Sequence of chain 1.E:
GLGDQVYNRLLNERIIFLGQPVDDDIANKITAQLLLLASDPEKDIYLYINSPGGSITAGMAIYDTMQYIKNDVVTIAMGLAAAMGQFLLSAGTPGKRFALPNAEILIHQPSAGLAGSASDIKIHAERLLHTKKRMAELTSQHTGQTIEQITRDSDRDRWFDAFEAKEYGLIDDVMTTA

Binding-site contacts:
Ligand atom C contacts residue TYR89 of chain 1.E at 3.3 Å (hydrophobic).
Ligand atom CD contacts residue ILE36 of chain 1.F at 4.0 Å (hydrophobic).
Ligand atom CD2 contacts residue TYR69 of chain 1.F at 3.9 Å (hydrophobic).
Ligand atom CE2 contacts residue MET99 of chain 1.F at 3.8 Å (hydrophobic).
Ligand atom C contacts residue TYR89 of chain 1.E at 3.8 Å (hydrophobic).
Ligand atom CD contacts residue TYR69 of chain 1.F at 4.0 Å (hydrophobic).
Ligand atom CD1 contacts residue TYR89 of chain 1.E at 3.5 Å (hydrophobic).
Ligand atom C7 contacts residue LEU57 of chain 1.E at 4.0 Å (hydrophobic).
Ligand atom C5 contacts residue LEU56 of chain 1.E at 4.0 Å (hydrophobic).
Ligand atom CE1 contacts residue LEU56 of chain 1.E at 3.6 Å (hydrophobic).
Ligand atom CE contacts residue ILE36 of chain 1.F at 4.1 Å (hydrophobic).
Ligand atom CA contacts residue TYR89 of chain 1.E at 3.5 Å (hydrophobic).
Ligand atom C contacts residue TYR89 of chain 1.E at 3.9 Å (hydrophobic).
Ligand atom O contacts residue TYR89 of chain 1.E at 2.8 Å (h-bond).
Ligand atom C contacts residue TYR69 of chain 1.F at 4.0 Å (hydrophobic).
Ligand atom C6 contacts residue GLU34 of chain 1.F at 4.0 Å.
Ligand atom CE1 contacts residue TYR89 of chain 1.E at 4.0 Å (hydrophobic).
Ligand atom C6 contacts residue LEU31 of chain 1.F at 4.0 Å (hydrophobic).
Ligand atom N contacts residue TYR89 of chain 1.E at 3.9 Å.
Ligand atom CE contacts residue TYR67 of chain 1.F at 3.4 Å (hydrophobic).
Ligand atom C7 contacts residue SER60 of chain 1.E at 3.6 Å.
Ligand atom C1 contacts residue LEU56 of chain 1.E at 4.1 Å (hydrophobic).
Ligand atom C7 contacts residue GLU34 of chain 1.F at 4.0 Å.
Ligand atom CE contacts residue GLU34 of chain 1.F at 3.6 Å.
Ligand atom CM contacts residue MET196 of chain 1.F at 3.7 Å (hydrophobic).
Ligand atom CD2 contacts residue ILE97 of chain 1.F at 3.8 Å (hydrophobic).
Ligand atom CB contacts residue TYR67 of chain 1.F at 3.6 Å (hydrophobic).
Ligand atom C8 contacts residue GLU34 of chain 1.F at 3.6 Å.
Ligand atom C8 contacts residue LEU57 of chain 1.E at 3.6 Å (hydrophobic).
Ligand atom CA contacts residue TYR67 of chain 1.F at 3.5 Å (hydrophobic).
Ligand atom N contacts residue TYR89 of chain 1.E at 3.6 Å (h-bond).
Ligand atom CE2 contacts residue ILE97 of chain 1.F at 3.9 Å (hydrophobic).
Ligand atom CG contacts residue TYR89 of chain 1.E at 4.1 Å (hydrophobic).
Ligand atom CD1 contacts residue LEU56 of chain 1.E at 3.8 Å (hydrophobic).
Ligand atom C2 contacts residue LEU56 of chain 1.E at 4.0 Å (hydrophobic).
Ligand atom CB contacts residue TYR89 of chain 1.E at 3.8 Å (hydrophobic).
Ligand atom O contacts residue TYR67 of chain 1.F at 4.1 Å.
Ligand atom O contacts residue TYR89 of chain 1.E at 3.5 Å (h-bond).
Ligand atom N contacts residue TYR69 of chain 1.F at 3.8 Å.
Ligand atom O contacts residue TYR69 of chain 1.F at 2.9 Å (h-bond).

Sequence of chain 1.F:
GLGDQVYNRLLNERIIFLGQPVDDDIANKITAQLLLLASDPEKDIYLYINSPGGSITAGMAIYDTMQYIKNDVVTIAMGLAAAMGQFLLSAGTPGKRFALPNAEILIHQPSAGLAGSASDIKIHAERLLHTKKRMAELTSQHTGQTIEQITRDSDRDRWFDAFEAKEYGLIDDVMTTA

This small molecule binds to this protein.
Small molecule (SMILES): C/C=C/C=C/C=C/C(=O)N[C@@H](Cc1ccccc1)C(=O)N[C@H]1COC(=O)[C@@H]2C[C@@H](C)CN2C(=O)[C@H](C)NC(=O)[C@H](C)N(C)C(=O)[C@@H]2CCCN2C1=O